Binding-site contacts:
Ligand atom CG1 contacts residue VAL280 of chain 7.U at 4.0 Å (hydrophobic).
Ligand atom N contacts residue THR235 of chain 7.U at 3.5 Å (h-bond).
Ligand atom O contacts residue TYR94 of chain 7.U at 2.9 Å.
Ligand atom CG2 contacts residue PHE278 of chain 7.U at 3.7 Å (hydrophobic).
Ligand atom C contacts residue ASN227 of chain 7.U at 3.5 Å.
Ligand atom CG contacts residue HIS277 of chain 7.U at 3.8 Å.
Ligand atom O contacts residue HIS277 of chain 7.U at 3.4 Å.
Ligand atom N contacts residue ASN227 of chain 7.U at 3.0 Å (h-bond).
Ligand atom CG contacts residue TYR273 of chain 7.U at 3.6 Å (hydrophobic).
Ligand atom CG2 contacts residue ASN281 of chain 7.U at 3.6 Å.
Ligand atom O contacts residue ASN227 of chain 7.U at 3.6 Å.
Ligand atom CG2 contacts residue LEU286 of chain 7.U at 3.7 Å (hydrophobic).
Ligand atom CG2 contacts residue GLU236 of chain 7.U at 3.3 Å.
Ligand atom CG contacts residue LYS234 of chain 7.U at 3.3 Å.
Ligand atom CD1 contacts residue TYR94 of chain 7.U at 3.5 Å (hydrophobic).
Ligand atom O contacts residue ASN281 of chain 7.U at 2.6 Å (h-bond).
Ligand atom C contacts residue THR235 of chain 7.U at 3.6 Å.
Ligand atom C contacts residue THR235 of chain 7.U at 3.6 Å.
Ligand atom O contacts residue THR235 of chain 7.U at 3.0 Å (h-bond).
Ligand atom CB contacts residue HIS277 of chain 7.U at 3.7 Å.
Ligand atom O contacts residue THR235 of chain 7.U at 3.1 Å (h-bond).
Ligand atom C contacts residue ASN281 of chain 7.U at 3.8 Å.
Ligand atom N contacts residue THR235 of chain 7.U at 3.9 Å.
Ligand atom C contacts residue LEU286 of chain 7.U at 3.8 Å (hydrophobic).
Ligand atom CD contacts residue TYR273 of chain 7.U at 3.3 Å (hydrophobic).
Ligand atom CD1 contacts residue TYR91 of chain 7.U at 3.9 Å (hydrophobic).
Ligand atom CB contacts residue LEU286 of chain 7.U at 3.9 Å (hydrophobic).
Ligand atom CG contacts residue ASP233 of chain 7.U at 3.0 Å.
Ligand atom CB contacts residue TYR238 of chain 7.U at 3.6 Å (hydrophobic).
Ligand atom O contacts residue LEU286 of chain 7.U at 3.2 Å.
Ligand atom CA contacts residue ASN227 of chain 7.U at 3.7 Å.
Ligand atom CA contacts residue THR235 of chain 7.U at 3.6 Å.
Ligand atom C contacts residue TYR94 of chain 7.U at 4.0 Å (hydrophobic).
Ligand atom CD contacts residue HIS277 of chain 7.U at 3.9 Å.
Ligand atom N contacts residue TYR273 of chain 7.U at 3.9 Å.
Ligand atom CB contacts residue ASP233 of chain 7.U at 3.0 Å.
Ligand atom C contacts residue THR235 of chain 7.U at 3.6 Å.
Ligand atom O contacts residue LYS234 of chain 7.U at 3.6 Å.
Ligand atom CG1 contacts residue TYR94 of chain 7.U at 3.8 Å (hydrophobic).
Ligand atom CG2 contacts residue HIS277 of chain 7.U at 3.3 Å.

This protein binds this small molecule.
Small molecule (SMILES): CC[C@H](C)[C@H](NC(=O)[C@H](CO)NC(=O)[C@H](CCCN=C(N)N)NC(=O)[C@@H](NC(=O)[C@@H]1CCCN1C(=O)[C@@H]1CCCN1C(=O)[C@H](C)N)C(C)C)C(=O)N[C@H](C=O)Cc1ccc(O)cc1

Sequence of chain 7.U:
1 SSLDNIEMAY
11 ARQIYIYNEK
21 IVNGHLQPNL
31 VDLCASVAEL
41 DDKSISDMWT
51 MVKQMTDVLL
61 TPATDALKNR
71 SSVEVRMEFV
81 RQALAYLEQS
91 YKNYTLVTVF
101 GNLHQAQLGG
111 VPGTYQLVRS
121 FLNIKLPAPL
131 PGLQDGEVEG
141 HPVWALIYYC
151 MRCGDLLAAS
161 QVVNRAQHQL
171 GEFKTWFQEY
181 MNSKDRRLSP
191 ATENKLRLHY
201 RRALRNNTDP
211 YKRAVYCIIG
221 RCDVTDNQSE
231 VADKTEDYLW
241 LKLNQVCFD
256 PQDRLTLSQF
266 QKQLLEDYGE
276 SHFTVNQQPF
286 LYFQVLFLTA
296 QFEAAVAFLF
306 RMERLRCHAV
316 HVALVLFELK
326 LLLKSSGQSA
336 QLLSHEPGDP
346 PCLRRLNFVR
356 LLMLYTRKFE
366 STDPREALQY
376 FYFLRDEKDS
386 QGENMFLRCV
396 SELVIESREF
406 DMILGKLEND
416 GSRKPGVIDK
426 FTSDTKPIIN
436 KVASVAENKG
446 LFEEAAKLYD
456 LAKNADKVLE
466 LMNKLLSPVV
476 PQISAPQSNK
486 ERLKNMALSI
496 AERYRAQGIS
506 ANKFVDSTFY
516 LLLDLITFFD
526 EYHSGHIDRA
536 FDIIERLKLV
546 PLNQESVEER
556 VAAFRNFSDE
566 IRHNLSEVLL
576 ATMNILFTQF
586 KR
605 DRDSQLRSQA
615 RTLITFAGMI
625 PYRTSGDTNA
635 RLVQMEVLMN